Sequence of chain 1.F:
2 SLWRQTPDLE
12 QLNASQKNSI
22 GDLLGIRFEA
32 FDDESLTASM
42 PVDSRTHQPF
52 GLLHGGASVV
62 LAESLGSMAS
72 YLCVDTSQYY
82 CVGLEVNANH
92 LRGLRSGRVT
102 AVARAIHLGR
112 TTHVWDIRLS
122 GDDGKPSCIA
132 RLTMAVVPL

Sequence of chain 1.D:
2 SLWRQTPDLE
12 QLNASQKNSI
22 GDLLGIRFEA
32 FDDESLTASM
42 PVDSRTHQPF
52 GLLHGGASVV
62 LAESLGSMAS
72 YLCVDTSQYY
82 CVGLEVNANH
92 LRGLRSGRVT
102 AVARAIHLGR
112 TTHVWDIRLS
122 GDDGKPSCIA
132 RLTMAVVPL

Binding-site contacts:
Ligand atom O3A contacts residue GLY110 of chain 1.D at 3.5 Å.
Ligand atom N8P contacts residue LEU92 of chain 1.F at 3.4 Å (h-bond).
Ligand atom N4P contacts residue HIS91 of chain 1.F at 3.5 Å.
Ligand atom C7P contacts residue HIS91 of chain 1.F at 3.4 Å.
Ligand atom OAP contacts residue LEU92 of chain 1.F at 2.8 Å (h-bond).
Ligand atom O2A contacts residue GLY110 of chain 1.D at 3.5 Å.
Ligand atom N4P contacts residue GLY84 of chain 1.E at 3.0 Å (h-bond).
Ligand atom S1P contacts residue GLN49 of chain 1.F at 3.5 Å (h-bond).
Ligand atom O3A contacts residue HIS108 of chain 1.D at 3.5 Å (h-bond).
Ligand atom P2A contacts residue THR112 of chain 1.D at 3.6 Å.
Ligand atom C1B contacts residue SER68 of chain 1.E at 3.5 Å.
Ligand atom OAP contacts residue HIS91 of chain 1.F at 3.5 Å (h-bond).
Ligand atom CAP contacts residue LEU92 of chain 1.F at 3.5 Å (hydrophobic).
Ligand atom C2P contacts residue LEU54 of chain 1.F at 3.6 Å (hydrophobic).
Ligand atom O1B contacts residue HIS55 of chain 1.F at 3.5 Å (h-bond).
Ligand atom C2B contacts residue SER68 of chain 1.E at 3.3 Å.
Ligand atom O5A contacts residue HIS108 of chain 1.D at 3.1 Å (h-bond).
Ligand atom O4A contacts residue THR112 of chain 1.D at 2.7 Å (h-bond).
Ligand atom O1B contacts residue GLY56 of chain 1.F at 3.0 Å (h-bond).
Ligand atom CEP contacts residue LEU85 of chain 1.E at 3.4 Å (hydrophobic).
Ligand atom C7B contacts residue HIS55 of chain 1.F at 3.5 Å.
Ligand atom O8A contacts residue HIS108 of chain 1.D at 2.6 Å.
Ligand atom C5B contacts residue SER68 of chain 1.E at 3.6 Å.
Ligand atom C3B contacts residue SER68 of chain 1.E at 3.4 Å.
Ligand atom O1B contacts residue GLU64 of chain 1.E at 3.5 Å (salt-bridge).
Ligand atom CB contacts residue SER68 of chain 1.E at 3.4 Å.
Ligand atom CB contacts residue GLU64 of chain 1.E at 3.5 Å.
Ligand atom C9P contacts residue LEU92 of chain 1.F at 3.4 Å (hydrophobic).
Ligand atom O4A contacts residue ARG111 of chain 1.D at 3.3 Å (salt-bridge).
Ligand atom O2A contacts residue ARG111 of chain 1.D at 2.8 Å (salt-bridge).
Ligand atom O5A contacts residue THR113 of chain 1.D at 2.7 Å (h-bond).
Ligand atom CB contacts residue GLY84 of chain 1.E at 3.4 Å.
Ligand atom C6P contacts residue GLY84 of chain 1.E at 3.3 Å.
Ligand atom O5A contacts residue GLY110 of chain 1.D at 3.5 Å.
Ligand atom C4B contacts residue SER68 of chain 1.E at 3.4 Å.
Ligand atom S1P contacts residue GLY84 of chain 1.E at 3.5 Å (h-bond).
Ligand atom O7A contacts residue ARG93 of chain 1.F at 2.7 Å (salt-bridge).
Ligand atom O1A contacts residue ARG111 of chain 1.D at 3.0 Å (salt-bridge).
Ligand atom N8P contacts residue HIS91 of chain 1.F at 2.9 Å (h-bond).
Ligand atom O9A contacts residue LEU109 of chain 1.D at 3.4 Å (h-bond).

Sequence of chain 1.E:
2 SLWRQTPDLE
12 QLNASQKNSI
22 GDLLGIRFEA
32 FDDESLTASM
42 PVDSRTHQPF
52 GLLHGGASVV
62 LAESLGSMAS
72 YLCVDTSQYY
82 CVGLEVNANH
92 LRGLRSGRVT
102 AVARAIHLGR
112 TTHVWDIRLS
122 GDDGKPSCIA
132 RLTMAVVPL

A small-molecule ligand and the protein it binds are described below.
Small molecule (SMILES): CC(C)(CO[P](=O)(O)O[P](=O)(O)OC[C@H]1O[C@@H](n2cnc3c(N)ncnc32)[C@H](O)[C@@H]1OP(=O)(O)O)[C@@H](O)C(=O)NCCC(=O)NCCSCC(=O)c1ccccc1